This protein binds this small molecule.
Small molecule (SMILES): CC(=O)N[C@@H]1[C@@H](O)[C@H](O)[C@@H](CO)O[C@H]1O

Sequence of chain 5.E:
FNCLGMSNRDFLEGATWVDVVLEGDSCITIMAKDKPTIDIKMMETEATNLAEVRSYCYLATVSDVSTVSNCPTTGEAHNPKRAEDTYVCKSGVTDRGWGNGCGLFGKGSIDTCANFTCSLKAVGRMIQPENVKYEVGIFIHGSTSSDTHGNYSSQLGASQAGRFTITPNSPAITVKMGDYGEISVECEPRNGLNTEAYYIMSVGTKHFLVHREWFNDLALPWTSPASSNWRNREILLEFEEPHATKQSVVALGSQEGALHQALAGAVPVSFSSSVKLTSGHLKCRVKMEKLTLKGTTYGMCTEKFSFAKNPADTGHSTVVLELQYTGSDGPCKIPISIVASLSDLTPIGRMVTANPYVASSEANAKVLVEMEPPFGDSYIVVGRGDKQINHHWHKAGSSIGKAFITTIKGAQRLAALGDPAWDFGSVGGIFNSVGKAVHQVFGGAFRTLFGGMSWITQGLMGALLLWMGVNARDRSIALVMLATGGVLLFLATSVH

Binding-site contacts:
Ligand atom O7 contacts residue ASN118 of chain 5.E at 3.0 Å (h-bond).
Ligand atom C5 contacts residue THR89 of chain 5.E at 4.2 Å.
Ligand atom O6 contacts residue PHE119 of chain 5.E at 4.0 Å.
Ligand atom C5 contacts residue THR120 of chain 5.E at 4.0 Å.
Ligand atom O7 contacts residue ASP67 of chain 5.E at 3.5 Å (salt-bridge).
Ligand atom C2 contacts residue ASN118 of chain 5.E at 2.5 Å.
Ligand atom C6 contacts residue THR120 of chain 5.E at 3.4 Å.
Ligand atom N2 contacts residue TYR90 of chain 5.E at 4.4 Å.
Ligand atom O5 contacts residue PHE119 of chain 5.E at 3.8 Å.
Ligand atom C7 contacts residue ASN118 of chain 5.E at 3.1 Å.
Ligand atom O6 contacts residue THR120 of chain 5.E at 2.5 Å (h-bond).
Ligand atom O5 contacts residue THR89 of chain 5.E at 4.3 Å.
Ligand atom C7 contacts residue TYR90 of chain 5.E at 4.1 Å (hydrophobic).
Ligand atom O5 contacts residue ASN118 of chain 5.E at 2.3 Å (h-bond).
Ligand atom C8 contacts residue ASP67 of chain 5.E at 4.0 Å.
Ligand atom C6 contacts residue THR89 of chain 5.E at 4.2 Å.
Ligand atom O7 contacts residue SER66 of chain 5.E at 3.5 Å.
Ligand atom C5 contacts residue PHE119 of chain 5.E at 4.4 Å (hydrophobic).
Ligand atom C1 contacts residue ASN118 of chain 5.E at 1.4 Å.
Ligand atom O5 contacts residue THR120 of chain 5.E at 3.4 Å (h-bond).
Ligand atom C1 contacts residue THR89 of chain 5.E at 4.4 Å.
Ligand atom C7 contacts residue ASP67 of chain 5.E at 3.9 Å.
Ligand atom O5 contacts residue SER66 of chain 5.E at 4.4 Å.
Ligand atom C4 contacts residue ASN118 of chain 5.E at 4.2 Å.
Ligand atom C1 contacts residue SER66 of chain 5.E at 4.5 Å.
Ligand atom C5 contacts residue ASN118 of chain 5.E at 3.6 Å.
Ligand atom C6 contacts residue PHE119 of chain 5.E at 3.8 Å (hydrophobic).
Ligand atom O4 contacts residue THR300 of chain 6.A at 4.5 Å.
Ligand atom C3 contacts residue ASN118 of chain 5.E at 3.8 Å.
Ligand atom C8 contacts residue ASN118 of chain 5.E at 4.4 Å.
Ligand atom N2 contacts residue ASN118 of chain 5.E at 2.9 Å (h-bond).
Ligand atom C8 contacts residue TYR90 of chain 5.E at 3.8 Å (hydrophobic).

Sequence of chain 6.A:
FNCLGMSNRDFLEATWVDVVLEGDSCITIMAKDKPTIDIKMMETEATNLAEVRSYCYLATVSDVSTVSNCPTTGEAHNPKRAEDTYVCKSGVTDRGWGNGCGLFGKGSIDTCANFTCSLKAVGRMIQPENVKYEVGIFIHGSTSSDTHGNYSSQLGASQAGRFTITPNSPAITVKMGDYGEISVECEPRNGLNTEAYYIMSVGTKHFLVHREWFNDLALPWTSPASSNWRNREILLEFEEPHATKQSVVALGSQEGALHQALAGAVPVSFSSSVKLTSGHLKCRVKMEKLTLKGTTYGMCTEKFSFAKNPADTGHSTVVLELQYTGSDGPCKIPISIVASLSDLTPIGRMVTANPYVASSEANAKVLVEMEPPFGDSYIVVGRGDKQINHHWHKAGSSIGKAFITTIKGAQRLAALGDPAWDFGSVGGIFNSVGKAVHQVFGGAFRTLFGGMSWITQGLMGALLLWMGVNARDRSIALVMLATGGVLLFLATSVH